The protein below binds the small molecule below.
Small molecule (SMILES): CC(=O)N[C@H]1[C@H](O[C@H]2[C@H](O)[C@@H](NC(C)=O)CO[C@@H]2CO)O[C@H](CO)[C@@H](O[C@@H]2O[C@H](CO)[C@@H](O)[C@H](O)[C@@H]2O)[C@@H]1O

Sequence of chain 1.H:
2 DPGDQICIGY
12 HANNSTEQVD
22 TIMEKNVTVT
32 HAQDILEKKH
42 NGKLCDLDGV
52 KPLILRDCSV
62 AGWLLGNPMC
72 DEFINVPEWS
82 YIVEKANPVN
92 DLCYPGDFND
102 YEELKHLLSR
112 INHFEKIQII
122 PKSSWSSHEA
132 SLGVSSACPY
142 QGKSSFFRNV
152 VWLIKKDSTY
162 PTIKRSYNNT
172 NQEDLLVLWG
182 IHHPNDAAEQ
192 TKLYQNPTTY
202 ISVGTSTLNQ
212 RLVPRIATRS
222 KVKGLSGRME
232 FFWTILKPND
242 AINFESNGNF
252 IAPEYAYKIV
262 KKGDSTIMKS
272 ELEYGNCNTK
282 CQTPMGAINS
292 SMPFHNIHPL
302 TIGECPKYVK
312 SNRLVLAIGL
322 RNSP

Sequence of chain 1.I:
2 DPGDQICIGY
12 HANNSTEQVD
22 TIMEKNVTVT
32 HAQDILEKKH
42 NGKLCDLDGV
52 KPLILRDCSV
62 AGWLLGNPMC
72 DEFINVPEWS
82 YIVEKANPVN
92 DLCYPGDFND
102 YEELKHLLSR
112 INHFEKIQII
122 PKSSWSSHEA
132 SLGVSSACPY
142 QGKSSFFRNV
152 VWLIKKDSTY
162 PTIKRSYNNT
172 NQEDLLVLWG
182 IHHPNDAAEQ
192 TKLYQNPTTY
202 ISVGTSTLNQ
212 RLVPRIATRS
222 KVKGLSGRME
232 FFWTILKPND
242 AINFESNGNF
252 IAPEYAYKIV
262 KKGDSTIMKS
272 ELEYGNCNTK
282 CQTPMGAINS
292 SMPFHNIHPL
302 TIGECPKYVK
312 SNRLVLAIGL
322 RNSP

Binding-site contacts:
Ligand atom O5 contacts residue ASN240 of chain 1.I at 4.3 Å.
Ligand atom C8 contacts residue ASP241 of chain 1.I at 4.0 Å.
Ligand atom C7 contacts residue ASN240 of chain 1.I at 3.9 Å.
Ligand atom C7 contacts residue ALA242 of chain 1.I at 4.3 Å (hydrophobic).
Ligand atom C5 contacts residue ASN240 of chain 1.I at 3.6 Å.
Ligand atom C4 contacts residue ASN169 of chain 1.I at 4.2 Å.
Ligand atom O6 contacts residue ASN169 of chain 1.I at 4.5 Å.
Ligand atom C5 contacts residue ASN169 of chain 1.I at 3.6 Å.
Ligand atom C1 contacts residue ASN240 of chain 1.I at 4.2 Å.
Ligand atom N2 contacts residue ASN240 of chain 1.I at 3.2 Å (h-bond).
Ligand atom C8 contacts residue SER221 of chain 1.H at 3.6 Å.
Ligand atom C6 contacts residue ASN240 of chain 1.I at 4.4 Å.
Ligand atom N2 contacts residue ASN169 of chain 1.I at 2.9 Å (h-bond).
Ligand atom C1 contacts residue ASN169 of chain 1.I at 1.4 Å.
Ligand atom O7 contacts residue ASN169 of chain 1.I at 4.1 Å.
Ligand atom C7 contacts residue ASN169 of chain 1.I at 3.7 Å.
Ligand atom C4 contacts residue ASN240 of chain 1.I at 4.3 Å.
Ligand atom O5 contacts residue ASN169 of chain 1.I at 2.3 Å (h-bond).
Ligand atom C3 contacts residue ASN169 of chain 1.I at 3.8 Å.
Ligand atom O4 contacts residue ASN240 of chain 1.I at 4.2 Å.
Ligand atom O7 contacts residue ASN240 of chain 1.I at 3.5 Å (h-bond).
Ligand atom C3 contacts residue ASN240 of chain 1.I at 3.9 Å.
Ligand atom C2 contacts residue ASN169 of chain 1.I at 2.5 Å.
Ligand atom O3 contacts residue ASN240 of chain 1.I at 4.4 Å.
Ligand atom C8 contacts residue ALA242 of chain 1.I at 3.8 Å (hydrophobic).
Ligand atom C2 contacts residue ASN240 of chain 1.I at 3.9 Å.
Ligand atom C8 contacts residue ASN240 of chain 1.I at 3.8 Å.